Sequence of chain 1.A:
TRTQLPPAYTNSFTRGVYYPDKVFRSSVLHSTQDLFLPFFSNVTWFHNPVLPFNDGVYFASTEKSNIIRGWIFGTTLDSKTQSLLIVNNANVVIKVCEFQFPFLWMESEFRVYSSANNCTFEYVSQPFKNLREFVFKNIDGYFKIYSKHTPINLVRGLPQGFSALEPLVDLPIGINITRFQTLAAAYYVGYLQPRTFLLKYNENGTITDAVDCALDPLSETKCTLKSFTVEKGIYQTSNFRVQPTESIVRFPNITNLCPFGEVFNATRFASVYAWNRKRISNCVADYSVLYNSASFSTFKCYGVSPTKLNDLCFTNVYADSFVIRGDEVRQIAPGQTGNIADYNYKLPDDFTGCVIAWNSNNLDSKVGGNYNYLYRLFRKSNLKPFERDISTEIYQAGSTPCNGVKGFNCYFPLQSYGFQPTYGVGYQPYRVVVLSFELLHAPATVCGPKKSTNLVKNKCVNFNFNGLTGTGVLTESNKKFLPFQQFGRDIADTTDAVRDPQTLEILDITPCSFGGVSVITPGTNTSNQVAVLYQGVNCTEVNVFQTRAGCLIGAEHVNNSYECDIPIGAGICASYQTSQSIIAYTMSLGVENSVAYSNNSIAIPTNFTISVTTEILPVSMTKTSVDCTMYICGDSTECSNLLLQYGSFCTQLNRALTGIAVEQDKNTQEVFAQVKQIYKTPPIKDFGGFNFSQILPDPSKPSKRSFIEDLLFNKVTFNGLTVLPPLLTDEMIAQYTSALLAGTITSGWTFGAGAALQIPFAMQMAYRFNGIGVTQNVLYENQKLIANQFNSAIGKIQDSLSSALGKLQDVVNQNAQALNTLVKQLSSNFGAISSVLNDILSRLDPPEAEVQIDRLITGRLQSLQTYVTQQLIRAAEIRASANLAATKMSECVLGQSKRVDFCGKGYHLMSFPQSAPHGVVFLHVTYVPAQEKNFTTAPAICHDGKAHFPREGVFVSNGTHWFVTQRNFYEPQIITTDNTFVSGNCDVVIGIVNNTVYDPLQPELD

Binding-site contacts:
Ligand atom N2 contacts residue ASN359 of chain 1.A at 2.9 Å (h-bond).
Ligand atom O5 contacts residue ASN359 of chain 1.A at 2.4 Å (h-bond).
Ligand atom C4 contacts residue GLN608 of chain 1.A at 4.1 Å.
Ligand atom C3 contacts residue ASN359 of chain 1.A at 3.8 Å.
Ligand atom C7 contacts residue ASN359 of chain 1.A at 3.9 Å.
Ligand atom C6 contacts residue ASN359 of chain 1.A at 4.3 Å.
Ligand atom C5 contacts residue ASN359 of chain 1.A at 3.7 Å.
Ligand atom C1 contacts residue GLN608 of chain 1.A at 4.5 Å.
Ligand atom C2 contacts residue ASN359 of chain 1.A at 2.5 Å.
Ligand atom C6 contacts residue GLN608 of chain 1.A at 4.1 Å.
Ligand atom C1 contacts residue ASN359 of chain 1.A at 1.4 Å.
Ligand atom C2 contacts residue GLN608 of chain 1.A at 4.4 Å.
Ligand atom O7 contacts residue ASN359 of chain 1.A at 4.4 Å.
Ligand atom C4 contacts residue ASN359 of chain 1.A at 4.2 Å.

A small-molecule ligand and the protein it binds are described below.
Small molecule (SMILES): CC(=O)N[C@@H]1[C@@H](O)[C@H](O)[C@@H](CO)O[C@H]1O